Binding-site contacts:
Ligand atom O7 contacts residue TYR127 of chain 1.F at 4.1 Å.
Ligand atom C8 contacts residue ASN126 of chain 1.F at 4.3 Å.
Ligand atom C3 contacts residue ASN126 of chain 1.F at 3.9 Å.
Ligand atom C7 contacts residue ASN126 of chain 1.F at 3.3 Å.
Ligand atom C7 contacts residue GLU123 of chain 1.F at 4.1 Å.
Ligand atom C5 contacts residue ASN126 of chain 1.F at 3.9 Å.
Ligand atom C1 contacts residue SER125 of chain 1.F at 4.3 Å.
Ligand atom C8 contacts residue TYR127 of chain 1.F at 3.8 Å (hydrophobic).
Ligand atom O7 contacts residue ASN126 of chain 1.F at 3.4 Å.
Ligand atom O5 contacts residue ASN126 of chain 1.F at 2.5 Å (h-bond).
Ligand atom N2 contacts residue ASN126 of chain 1.F at 2.8 Å (h-bond).
Ligand atom C4 contacts residue ASN126 of chain 1.F at 4.4 Å.
Ligand atom C1 contacts residue ASN126 of chain 1.F at 1.5 Å.
Ligand atom C2 contacts residue ASN126 of chain 1.F at 2.5 Å.
Ligand atom C8 contacts residue GLU123 of chain 1.F at 3.1 Å.
Ligand atom N2 contacts residue GLU123 of chain 1.F at 4.1 Å.

Sequence of chain 1.F:
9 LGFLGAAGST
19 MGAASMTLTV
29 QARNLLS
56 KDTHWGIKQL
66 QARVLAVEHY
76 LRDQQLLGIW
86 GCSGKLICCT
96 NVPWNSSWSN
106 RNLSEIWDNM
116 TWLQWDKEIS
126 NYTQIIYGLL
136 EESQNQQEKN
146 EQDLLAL

The small molecule below binds the protein below.
Small molecule (SMILES): CC(=O)N[C@@H]1[C@@H](O)[C@H](O)[C@@H](CO)O[C@H]1O